This small molecule binds to this protein.
Small molecule (SMILES): CC(=O)N[C@@H]1[C@@H](O[C@@H]2O[C@H](CO)[C@H](O)[C@H](O[C@]3(C(=O)O)C[C@H](O)[C@@H](NC(C)=O)[C@H]([C@H](O)[C@H](O)CO)O3)[C@H]2O)[C@H](O)[C@@H](CO[C@]2(C(=O)O)C[C@H](O)[C@@H](NC(C)=O)[C@H]([C@H](O)[C@H](O)CO)O2)O[C@H]1O

Binding-site contacts:
Ligand atom C1 contacts residue ARG77 of chain 6.A at 3.6 Å.
Ligand atom O8 contacts residue ARG77 of chain 6.A at 3.2 Å (salt-bridge).
Ligand atom O4 contacts residue GLY78 of chain 6.A at 3.1 Å.
Ligand atom C3 contacts residue GLY78 of chain 6.A at 3.6 Å.
Ligand atom C4 contacts residue ASN93 of chain 6.A at 4.2 Å.
Ligand atom C5 contacts residue TYR72 of chain 6.A at 3.9 Å (hydrophobic).
Ligand atom O4 contacts residue HIS298 of chain 6.A at 2.7 Å (h-bond).
Ligand atom C1 contacts residue LYS186 of chain 6.A at 3.9 Å.
Ligand atom C6 contacts residue ASN93 of chain 6.A at 3.0 Å.
Ligand atom O8 contacts residue TYR72 of chain 6.A at 4.3 Å.
Ligand atom O4 contacts residue ASN80 of chain 6.A at 4.3 Å.
Ligand atom C4 contacts residue GLY78 of chain 6.A at 3.4 Å.
Ligand atom C4 contacts residue TYR72 of chain 6.A at 3.8 Å (hydrophobic).
Ligand atom C3 contacts residue HIS298 of chain 6.A at 3.6 Å.
Ligand atom O4 contacts residue ILE79 of chain 6.A at 4.0 Å.
Ligand atom O10 contacts residue THR291 of chain 6.A at 4.3 Å.
Ligand atom N5 contacts residue TYR72 of chain 6.A at 3.4 Å (h-bond).
Ligand atom O1B contacts residue SER89 of chain 6.A at 3.1 Å (h-bond).
Ligand atom O1B contacts residue ARG77 of chain 6.A at 2.9 Å (salt-bridge).
Ligand atom C1 contacts residue SER89 of chain 6.A at 3.5 Å.
Ligand atom O1B contacts residue TYR72 of chain 6.A at 4.1 Å.
Ligand atom O1A contacts residue TYR72 of chain 6.A at 3.5 Å.
Ligand atom O3 contacts residue GLY78 of chain 6.A at 3.3 Å.
Ligand atom C1 contacts residue GLY78 of chain 6.A at 3.7 Å.
Ligand atom O1A contacts residue SER89 of chain 6.A at 3.1 Å (h-bond).
Ligand atom C3 contacts residue VAL296 of chain 6.A at 3.7 Å (hydrophobic).
Ligand atom C2 contacts residue GLY78 of chain 6.A at 3.9 Å.
Ligand atom O4 contacts residue VAL296 of chain 6.A at 3.9 Å.
Ligand atom C5 contacts residue ASN93 of chain 6.A at 3.6 Å.
Ligand atom C1 contacts residue TYR72 of chain 6.A at 4.1 Å (hydrophobic).
Ligand atom C4 contacts residue HIS298 of chain 6.A at 3.2 Å.
Ligand atom O1A contacts residue ARG77 of chain 6.A at 3.2 Å (salt-bridge).
Ligand atom O4 contacts residue THR291 of chain 6.A at 3.5 Å.
Ligand atom O1A contacts residue GLY78 of chain 6.A at 3.2 Å (h-bond).
Ligand atom O1A contacts residue LYS186 of chain 6.A at 2.8 Å (salt-bridge).
Ligand atom C3 contacts residue GLY78 of chain 6.A at 4.0 Å.
Ligand atom C11 contacts residue ASP85 of chain 6.B at 4.0 Å.
Ligand atom O1A contacts residue HIS298 of chain 6.A at 3.9 Å.
Ligand atom C6 contacts residue TYR72 of chain 6.A at 4.0 Å (hydrophobic).
Ligand atom O6 contacts residue ASN93 of chain 6.A at 3.0 Å (h-bond).

Sequence of chain 6.A:
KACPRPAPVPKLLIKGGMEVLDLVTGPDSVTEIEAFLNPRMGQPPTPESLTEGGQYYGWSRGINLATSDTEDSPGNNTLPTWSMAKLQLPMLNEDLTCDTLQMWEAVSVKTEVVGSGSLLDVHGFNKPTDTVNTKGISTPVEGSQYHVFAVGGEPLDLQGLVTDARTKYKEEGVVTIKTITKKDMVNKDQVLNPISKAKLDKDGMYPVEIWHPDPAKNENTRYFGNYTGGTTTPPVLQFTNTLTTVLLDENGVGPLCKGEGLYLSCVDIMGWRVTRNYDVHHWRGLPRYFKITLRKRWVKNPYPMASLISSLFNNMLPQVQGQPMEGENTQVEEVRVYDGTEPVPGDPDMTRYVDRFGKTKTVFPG

Sequence of chain 6.B:
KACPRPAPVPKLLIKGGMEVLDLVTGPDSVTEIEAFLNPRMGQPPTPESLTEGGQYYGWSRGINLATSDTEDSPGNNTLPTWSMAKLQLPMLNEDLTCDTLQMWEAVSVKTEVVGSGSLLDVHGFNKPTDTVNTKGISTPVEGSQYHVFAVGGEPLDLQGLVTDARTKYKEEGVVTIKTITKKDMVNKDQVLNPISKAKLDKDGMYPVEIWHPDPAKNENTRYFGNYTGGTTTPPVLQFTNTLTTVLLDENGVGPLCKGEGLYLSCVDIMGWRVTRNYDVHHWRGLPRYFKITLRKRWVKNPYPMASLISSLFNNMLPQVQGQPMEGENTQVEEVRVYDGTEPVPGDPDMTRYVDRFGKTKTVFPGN